Binding-site contacts:
Ligand atom C8 contacts residue GLN580 of chain 1.A at 3.6 Å.
Ligand atom C5 contacts residue ASN331 of chain 1.A at 3.7 Å.
Ligand atom C2 contacts residue ASN331 of chain 1.A at 2.5 Å.
Ligand atom C3 contacts residue ASN331 of chain 1.A at 3.8 Å.
Ligand atom N2 contacts residue ASN331 of chain 1.A at 2.9 Å (h-bond).
Ligand atom C1 contacts residue ASN331 of chain 1.A at 1.4 Å.
Ligand atom C4 contacts residue ASN331 of chain 1.A at 4.2 Å.
Ligand atom C7 contacts residue ASN331 of chain 1.A at 3.7 Å.
Ligand atom O5 contacts residue ASN331 of chain 1.A at 2.4 Å (h-bond).
Ligand atom O7 contacts residue ASN331 of chain 1.A at 4.2 Å.

Sequence of chain 1.A:
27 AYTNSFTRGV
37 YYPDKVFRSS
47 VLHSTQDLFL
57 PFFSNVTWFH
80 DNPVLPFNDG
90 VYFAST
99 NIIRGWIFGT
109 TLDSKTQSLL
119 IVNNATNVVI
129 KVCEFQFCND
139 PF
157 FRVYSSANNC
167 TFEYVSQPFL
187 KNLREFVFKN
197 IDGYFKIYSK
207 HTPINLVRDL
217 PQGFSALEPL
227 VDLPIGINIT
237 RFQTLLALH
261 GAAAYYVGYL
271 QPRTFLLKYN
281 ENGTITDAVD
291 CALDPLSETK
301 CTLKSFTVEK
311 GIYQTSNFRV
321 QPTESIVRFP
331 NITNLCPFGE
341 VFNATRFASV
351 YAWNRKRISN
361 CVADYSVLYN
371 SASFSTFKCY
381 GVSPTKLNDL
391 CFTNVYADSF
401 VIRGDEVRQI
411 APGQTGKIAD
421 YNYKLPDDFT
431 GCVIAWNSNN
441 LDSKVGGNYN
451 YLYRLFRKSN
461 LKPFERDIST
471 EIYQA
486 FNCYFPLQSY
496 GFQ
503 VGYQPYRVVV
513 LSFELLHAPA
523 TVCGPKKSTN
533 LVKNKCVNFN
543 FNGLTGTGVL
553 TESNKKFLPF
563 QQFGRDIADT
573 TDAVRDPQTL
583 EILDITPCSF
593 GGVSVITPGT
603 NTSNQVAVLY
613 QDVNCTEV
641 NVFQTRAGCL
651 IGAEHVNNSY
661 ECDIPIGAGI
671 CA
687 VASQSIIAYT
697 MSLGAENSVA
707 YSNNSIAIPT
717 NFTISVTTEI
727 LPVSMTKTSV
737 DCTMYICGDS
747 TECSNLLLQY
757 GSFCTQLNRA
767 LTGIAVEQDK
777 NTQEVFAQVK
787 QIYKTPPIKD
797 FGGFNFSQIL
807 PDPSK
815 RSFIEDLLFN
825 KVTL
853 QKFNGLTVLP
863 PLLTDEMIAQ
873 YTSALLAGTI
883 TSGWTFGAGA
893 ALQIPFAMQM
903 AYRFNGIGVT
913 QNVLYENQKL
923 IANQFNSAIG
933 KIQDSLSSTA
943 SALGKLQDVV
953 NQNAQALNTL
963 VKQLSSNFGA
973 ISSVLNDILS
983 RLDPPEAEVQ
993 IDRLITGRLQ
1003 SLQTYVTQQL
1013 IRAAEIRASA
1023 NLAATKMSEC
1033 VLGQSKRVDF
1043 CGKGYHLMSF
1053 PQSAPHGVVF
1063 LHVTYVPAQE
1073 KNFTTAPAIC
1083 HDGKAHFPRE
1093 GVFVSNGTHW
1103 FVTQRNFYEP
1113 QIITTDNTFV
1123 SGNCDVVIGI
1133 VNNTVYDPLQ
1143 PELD

This small molecule binds to this protein.
Small molecule (SMILES): CC(=O)N[C@@H]1[C@@H](O)[C@H](O)[C@@H](CO)O[C@H]1O